Sequence of chain 1.B:
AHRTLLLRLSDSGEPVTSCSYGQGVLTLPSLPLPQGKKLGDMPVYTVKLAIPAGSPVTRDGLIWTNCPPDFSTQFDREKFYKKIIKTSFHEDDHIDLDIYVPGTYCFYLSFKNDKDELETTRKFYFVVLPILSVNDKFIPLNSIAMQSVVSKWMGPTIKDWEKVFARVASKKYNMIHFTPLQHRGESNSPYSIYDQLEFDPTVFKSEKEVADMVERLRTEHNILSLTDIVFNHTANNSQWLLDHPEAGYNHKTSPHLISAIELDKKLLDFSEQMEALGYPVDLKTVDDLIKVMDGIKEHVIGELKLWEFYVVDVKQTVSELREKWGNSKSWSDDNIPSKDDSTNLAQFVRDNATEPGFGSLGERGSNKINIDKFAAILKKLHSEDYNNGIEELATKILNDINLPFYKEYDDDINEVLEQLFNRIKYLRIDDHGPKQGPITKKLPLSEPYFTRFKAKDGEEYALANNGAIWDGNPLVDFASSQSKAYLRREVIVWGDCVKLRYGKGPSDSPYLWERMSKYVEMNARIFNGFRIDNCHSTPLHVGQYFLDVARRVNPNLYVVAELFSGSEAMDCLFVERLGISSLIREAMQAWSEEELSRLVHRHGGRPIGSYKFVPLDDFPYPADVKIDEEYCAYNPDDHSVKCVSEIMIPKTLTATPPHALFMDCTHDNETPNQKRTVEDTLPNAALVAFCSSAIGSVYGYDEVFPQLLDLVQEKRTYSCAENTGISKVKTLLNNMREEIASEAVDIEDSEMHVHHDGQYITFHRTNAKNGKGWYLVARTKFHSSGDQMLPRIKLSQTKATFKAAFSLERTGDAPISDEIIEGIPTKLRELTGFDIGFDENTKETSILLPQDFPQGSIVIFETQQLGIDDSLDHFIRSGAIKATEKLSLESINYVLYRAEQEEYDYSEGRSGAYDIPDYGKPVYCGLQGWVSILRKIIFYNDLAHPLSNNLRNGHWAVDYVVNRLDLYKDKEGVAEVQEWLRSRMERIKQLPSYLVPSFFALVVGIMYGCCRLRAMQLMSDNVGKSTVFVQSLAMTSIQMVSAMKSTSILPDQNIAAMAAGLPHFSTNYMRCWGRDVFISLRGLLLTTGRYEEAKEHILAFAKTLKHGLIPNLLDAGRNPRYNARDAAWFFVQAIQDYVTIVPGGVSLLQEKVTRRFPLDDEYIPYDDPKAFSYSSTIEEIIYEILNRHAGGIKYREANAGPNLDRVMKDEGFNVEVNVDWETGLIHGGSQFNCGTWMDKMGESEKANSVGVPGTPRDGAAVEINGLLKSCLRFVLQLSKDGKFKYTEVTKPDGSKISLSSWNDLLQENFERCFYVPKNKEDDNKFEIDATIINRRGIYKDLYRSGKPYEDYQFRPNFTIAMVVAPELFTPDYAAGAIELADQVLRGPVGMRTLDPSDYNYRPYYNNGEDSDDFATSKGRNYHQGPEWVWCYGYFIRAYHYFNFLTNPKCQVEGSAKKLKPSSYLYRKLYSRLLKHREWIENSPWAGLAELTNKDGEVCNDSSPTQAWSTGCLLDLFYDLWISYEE

Binding-site contacts:
Ligand atom C6 contacts residue PRO919 of chain 1.B at 3.5 Å (hydrophobic).
Ligand atom O3 contacts residue ALA915 of chain 1.B at 4.4 Å.
Ligand atom C5 contacts residue ASN952 of chain 1.B at 4.2 Å.
Ligand atom O6 contacts residue ASN952 of chain 1.B at 4.5 Å.
Ligand atom O3 contacts residue TYR916 of chain 1.B at 3.9 Å.
Ligand atom C3 contacts residue ASP917 of chain 1.B at 4.3 Å.
Ligand atom C6 contacts residue TRP958 of chain 1.B at 4.2 Å (hydrophobic).
Ligand atom C2 contacts residue ASP917 of chain 1.B at 3.6 Å.
Ligand atom O3 contacts residue PRO919 of chain 1.B at 4.2 Å.
Ligand atom O6 contacts residue PRO919 of chain 1.B at 3.3 Å.
Ligand atom C2 contacts residue TYR916 of chain 1.B at 3.3 Å (hydrophobic).
Ligand atom O5 contacts residue TRP958 of chain 1.B at 3.3 Å.
Ligand atom C1 contacts residue TRP958 of chain 1.B at 3.9 Å (hydrophobic).
Ligand atom O3 contacts residue ASP917 of chain 1.B at 3.3 Å (salt-bridge).
Ligand atom C5 contacts residue TRP958 of chain 1.B at 4.0 Å (hydrophobic).
Ligand atom C3 contacts residue TYR916 of chain 1.B at 4.3 Å (hydrophobic).
Ligand atom O2 contacts residue ASP917 of chain 1.B at 2.3 Å (salt-bridge).
Ligand atom C1 contacts residue TYR916 of chain 1.B at 3.6 Å (hydrophobic).
Ligand atom C6 contacts residue ASN952 of chain 1.B at 3.4 Å.
Ligand atom O2 contacts residue TYR916 of chain 1.B at 3.8 Å.
Ligand atom C4 contacts residue ASP917 of chain 1.B at 4.4 Å.
Ligand atom O5 contacts residue TYR916 of chain 1.B at 3.6 Å.
Ligand atom C4 contacts residue TYR916 of chain 1.B at 4.3 Å (hydrophobic).

A protein and the small-molecule ligand that binds it are described below.
Small molecule (SMILES): OC[C@H]1O[C@H](O[C@H]2[C@H](O)[C@@H](O)[C@@H](O[C@H]3[C@H](O)[C@@H](O)CO[C@@H]3CO)O[C@@H]2CO)[C@H](O)[C@@H](O)[C@@H]1O